The small molecule below binds the protein below.
Small molecule (SMILES): CC[C@H](C)[C@H](NC(=O)[C@@H](NC(=O)[C@@H](NC(=O)[C@@H](N)CC(=O)O)C(C)C)[C@@H](C)O)C(=O)N[C@@H](CCC(=O)O)C(=O)N[C@H](C(=O)N[C@H](C=O)CC1=NC=NC1)[C@@H](C)O

Binding-site contacts:
Ligand atom CA contacts residue GLN305 of chain 1.A at 3.9 Å.
Ligand atom CD1 contacts residue ARG424 of chain 1.A at 4.4 Å.
Ligand atom C contacts residue GLN305 of chain 1.A at 4.1 Å.
Ligand atom CG2 contacts residue ILE385 of chain 1.A at 4.4 Å (hydrophobic).
Ligand atom OG1 contacts residue LEU302 of chain 1.A at 4.4 Å.
Ligand atom O contacts residue GLN305 of chain 1.A at 3.9 Å.
Ligand atom N contacts residue GLN305 of chain 1.A at 2.9 Å (h-bond).
Ligand atom OG1 contacts residue GLN305 of chain 1.A at 4.0 Å.
Ligand atom C contacts residue GLN305 of chain 1.A at 3.8 Å.
Ligand atom O contacts residue TYR298 of chain 1.A at 4.1 Å.
Ligand atom O contacts residue VAL388 of chain 1.A at 3.3 Å.
Ligand atom CB contacts residue GLN305 of chain 1.A at 4.2 Å.
Ligand atom CG2 contacts residue TYR298 of chain 1.A at 3.1 Å (hydrophobic).
Ligand atom O contacts residue ARG424 of chain 1.A at 4.2 Å.
Ligand atom CA contacts residue VAL388 of chain 1.A at 4.4 Å (hydrophobic).
Ligand atom O contacts residue VAL388 of chain 1.A at 4.3 Å.
Ligand atom CD1 contacts residue MET392 of chain 1.A at 4.1 Å (hydrophobic).
Ligand atom CB contacts residue TYR298 of chain 1.A at 4.3 Å (hydrophobic).
Ligand atom CD1 contacts residue TYR298 of chain 1.A at 3.9 Å (hydrophobic).
Ligand atom CG1 contacts residue ILE385 of chain 1.A at 4.4 Å (hydrophobic).
Ligand atom CA contacts residue GLN305 of chain 1.A at 4.0 Å.
Ligand atom O contacts residue GLN305 of chain 1.A at 3.1 Å (h-bond).
Ligand atom CB contacts residue GLN305 of chain 1.A at 3.7 Å.
Ligand atom OE1 contacts residue VAL388 of chain 1.A at 4.2 Å.
Ligand atom CG1 contacts residue LEU302 of chain 1.A at 4.1 Å (hydrophobic).
Ligand atom CG1 contacts residue ALA428 of chain 1.A at 4.2 Å (hydrophobic).
Ligand atom OG1 contacts residue ASP384 of chain 1.A at 4.0 Å.
Ligand atom C contacts residue GLN305 of chain 1.A at 3.8 Å.
Ligand atom N contacts residue GLN305 of chain 1.A at 3.1 Å (h-bond).
Ligand atom CG1 contacts residue GLN305 of chain 1.A at 4.0 Å.
Ligand atom CG1 contacts residue TYR298 of chain 1.A at 4.4 Å (hydrophobic).
Ligand atom CG2 contacts residue ALA389 of chain 1.A at 4.4 Å (hydrophobic).
Ligand atom CB contacts residue LEU302 of chain 1.A at 4.5 Å (hydrophobic).
Ligand atom OD2 contacts residue ASP335 of chain 1.A at 4.4 Å.
Ligand atom CG2 contacts residue VAL388 of chain 1.A at 3.6 Å (hydrophobic).
Ligand atom CG2 contacts residue MET392 of chain 1.A at 4.0 Å (hydrophobic).
Ligand atom CA contacts residue GLN305 of chain 1.A at 3.6 Å.
Ligand atom N contacts residue LYS333 of chain 1.A at 4.3 Å.
Ligand atom OG1 contacts residue ARG301 of chain 1.A at 3.6 Å (salt-bridge).
Ligand atom CD1 contacts residue ALA428 of chain 1.A at 3.7 Å (hydrophobic).

Sequence of chain 1.A:
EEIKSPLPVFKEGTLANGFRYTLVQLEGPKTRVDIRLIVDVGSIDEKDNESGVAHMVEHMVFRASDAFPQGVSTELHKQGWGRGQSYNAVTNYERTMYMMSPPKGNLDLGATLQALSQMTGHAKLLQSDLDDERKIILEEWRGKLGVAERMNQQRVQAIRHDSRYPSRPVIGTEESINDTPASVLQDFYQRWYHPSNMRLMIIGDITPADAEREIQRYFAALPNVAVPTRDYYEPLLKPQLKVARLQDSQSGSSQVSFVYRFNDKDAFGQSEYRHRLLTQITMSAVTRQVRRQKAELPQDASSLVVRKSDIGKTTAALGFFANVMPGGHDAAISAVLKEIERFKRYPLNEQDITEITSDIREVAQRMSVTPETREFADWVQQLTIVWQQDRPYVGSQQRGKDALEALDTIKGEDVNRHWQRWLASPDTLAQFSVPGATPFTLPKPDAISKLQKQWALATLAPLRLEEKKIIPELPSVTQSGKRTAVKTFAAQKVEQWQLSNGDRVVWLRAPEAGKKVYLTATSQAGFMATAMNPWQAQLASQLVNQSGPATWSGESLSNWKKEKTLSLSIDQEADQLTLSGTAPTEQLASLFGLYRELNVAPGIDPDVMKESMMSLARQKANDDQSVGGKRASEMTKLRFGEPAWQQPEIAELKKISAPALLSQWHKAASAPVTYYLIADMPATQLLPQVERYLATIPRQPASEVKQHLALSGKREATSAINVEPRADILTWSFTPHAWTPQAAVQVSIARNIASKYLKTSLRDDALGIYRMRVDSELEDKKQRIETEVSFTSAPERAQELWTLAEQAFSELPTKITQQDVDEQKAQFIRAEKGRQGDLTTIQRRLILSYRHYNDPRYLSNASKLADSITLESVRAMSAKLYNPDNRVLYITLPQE